Sequence of chain 2.B:
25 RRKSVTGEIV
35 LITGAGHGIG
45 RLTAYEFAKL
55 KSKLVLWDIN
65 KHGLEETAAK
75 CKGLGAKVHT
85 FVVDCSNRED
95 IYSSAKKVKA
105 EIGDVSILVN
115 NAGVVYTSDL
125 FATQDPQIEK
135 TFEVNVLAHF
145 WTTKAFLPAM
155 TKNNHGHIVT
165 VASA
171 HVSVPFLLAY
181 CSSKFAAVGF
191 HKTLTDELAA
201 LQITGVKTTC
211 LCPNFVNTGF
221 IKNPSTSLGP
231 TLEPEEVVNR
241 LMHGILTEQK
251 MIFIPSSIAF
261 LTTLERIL

Binding-site contacts:
Ligand atom O3 contacts residue SER122 of chain 2.B at 2.9 Å (h-bond).
Ligand atom C11 contacts residue PHE125 of chain 2.B at 4.3 Å (hydrophobic).
Ligand atom C13 contacts residue PHE125 of chain 2.B at 4.3 Å (hydrophobic).
Ligand atom C8 contacts residue PHE125 of chain 2.B at 4.4 Å (hydrophobic).
Ligand atom C3 contacts residue SER122 of chain 2.B at 4.1 Å.
Ligand atom C14 contacts residue PHE125 of chain 2.B at 3.8 Å (hydrophobic).
Ligand atom C15 contacts residue PHE125 of chain 2.B at 4.2 Å (hydrophobic).
Ligand atom C9 contacts residue PHE125 of chain 2.B at 3.9 Å (hydrophobic).
Ligand atom C4 contacts residue THR121 of chain 2.B at 4.0 Å.
Ligand atom C5 contacts residue PHE125 of chain 2.B at 4.3 Å (hydrophobic).
Ligand atom C5 contacts residue THR121 of chain 2.B at 4.2 Å.
Ligand atom O3 contacts residue THR121 of chain 2.B at 3.8 Å.
Ligand atom C6 contacts residue THR121 of chain 2.B at 4.3 Å.
Ligand atom O17 contacts residue PHE125 of chain 2.B at 4.0 Å.
Ligand atom C1 contacts residue PHE125 of chain 2.B at 4.5 Å (hydrophobic).
Ligand atom C17 contacts residue PHE125 of chain 2.B at 3.9 Å (hydrophobic).
Ligand atom C7 contacts residue PHE125 of chain 2.B at 4.0 Å (hydrophobic).
Ligand atom C16 contacts residue PHE125 of chain 2.B at 4.2 Å (hydrophobic).
Ligand atom C3 contacts residue THR121 of chain 2.B at 4.4 Å.
Ligand atom C12 contacts residue PHE125 of chain 2.B at 3.8 Å (hydrophobic).

A small-molecule ligand and the protein it binds are described below.
Small molecule (SMILES): C[C@]12CC[C@@H](O)C[C@@H]1CC[C@@H]1[C@@H]2CC[C@]2(C)C(=O)CC[C@@H]12